Binding-site contacts:
Ligand atom C8 contacts residue THR66 of chain 1.A at 4.3 Å.
Ligand atom C3 contacts residue NAG1 of chain 1.H at 4.1 Å.
Ligand atom C6 contacts residue ASN64 of chain 1.A at 4.4 Å.
Ligand atom C7 contacts residue ASN64 of chain 1.A at 3.3 Å.
Ligand atom C8 contacts residue NAG1 of chain 1.H at 3.7 Å.
Ligand atom C5 contacts residue ASN64 of chain 1.A at 3.7 Å.
Ligand atom C7 contacts residue NAG1 of chain 1.H at 3.9 Å.
Ligand atom O5 contacts residue ASN64 of chain 1.A at 2.4 Å (h-bond).
Ligand atom C4 contacts residue ASN64 of chain 1.A at 4.3 Å.
Ligand atom C2 contacts residue NAG1 of chain 1.H at 4.5 Å.
Ligand atom C3 contacts residue ASN64 of chain 1.A at 3.8 Å.
Ligand atom N2 contacts residue NAG1 of chain 1.H at 3.6 Å (h-bond).
Ligand atom O7 contacts residue ASN64 of chain 1.A at 3.4 Å (h-bond).
Ligand atom O6 contacts residue ASN64 of chain 1.A at 3.8 Å.
Ligand atom N2 contacts residue ASN64 of chain 1.A at 2.9 Å (h-bond).
Ligand atom C8 contacts residue ASN64 of chain 1.A at 4.4 Å.
Ligand atom C1 contacts residue ASN64 of chain 1.A at 1.4 Å.
Ligand atom C5 contacts residue NAG1 of chain 1.H at 4.2 Å.
Ligand atom C1 contacts residue NAG1 of chain 1.H at 4.1 Å.
Ligand atom C2 contacts residue ASN64 of chain 1.A at 2.5 Å.

Sequence of chain 1.A:
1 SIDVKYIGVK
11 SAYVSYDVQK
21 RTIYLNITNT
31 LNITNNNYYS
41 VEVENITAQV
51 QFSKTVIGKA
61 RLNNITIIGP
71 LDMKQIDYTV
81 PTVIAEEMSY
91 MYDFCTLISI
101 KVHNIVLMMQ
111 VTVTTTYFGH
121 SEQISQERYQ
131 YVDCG

This small molecule binds to this protein.
Small molecule (SMILES): CC(=O)N[C@@H]1[C@@H](O)[C@H](O)[C@@H](CO)O[C@H]1O